The small molecule below binds the protein below.
Small molecule (SMILES): CC(=O)N[C@H]1[C@H](O[C@H]2[C@H](O)[C@@H](NC(C)=O)CO[C@@H]2CO)O[C@H](CO)[C@@H](O)[C@@H]1O

Binding-site contacts:
Ligand atom C1 contacts residue THR294 of chain 1.K at 3.7 Å.
Ligand atom O5 contacts residue ASN292 of chain 1.K at 2.4 Å (h-bond).
Ligand atom C7 contacts residue ASN292 of chain 1.K at 3.3 Å.
Ligand atom O5 contacts residue ASP295 of chain 1.K at 3.4 Å.
Ligand atom C5 contacts residue ASN292 of chain 1.K at 3.7 Å.
Ligand atom O6 contacts residue ASP295 of chain 1.K at 4.1 Å.
Ligand atom C1 contacts residue ASN292 of chain 1.K at 1.4 Å.
Ligand atom C2 contacts residue ASN292 of chain 1.K at 2.4 Å.
Ligand atom O7 contacts residue ASN292 of chain 1.K at 3.5 Å (h-bond).
Ligand atom C6 contacts residue THR294 of chain 1.K at 4.1 Å.
Ligand atom C1 contacts residue ASP295 of chain 1.K at 4.2 Å.
Ligand atom C5 contacts residue ASP295 of chain 1.K at 4.5 Å.
Ligand atom C3 contacts residue ASN292 of chain 1.K at 3.6 Å.
Ligand atom C4 contacts residue ASN292 of chain 1.K at 4.2 Å.
Ligand atom C8 contacts residue ASN292 of chain 1.K at 4.4 Å.
Ligand atom C6 contacts residue ASP295 of chain 1.K at 4.1 Å.
Ligand atom C5 contacts residue THR294 of chain 1.K at 3.9 Å.
Ligand atom O5 contacts residue THR294 of chain 1.K at 3.8 Å.
Ligand atom N2 contacts residue ASN292 of chain 1.K at 2.8 Å (h-bond).

Sequence of chain 1.K:
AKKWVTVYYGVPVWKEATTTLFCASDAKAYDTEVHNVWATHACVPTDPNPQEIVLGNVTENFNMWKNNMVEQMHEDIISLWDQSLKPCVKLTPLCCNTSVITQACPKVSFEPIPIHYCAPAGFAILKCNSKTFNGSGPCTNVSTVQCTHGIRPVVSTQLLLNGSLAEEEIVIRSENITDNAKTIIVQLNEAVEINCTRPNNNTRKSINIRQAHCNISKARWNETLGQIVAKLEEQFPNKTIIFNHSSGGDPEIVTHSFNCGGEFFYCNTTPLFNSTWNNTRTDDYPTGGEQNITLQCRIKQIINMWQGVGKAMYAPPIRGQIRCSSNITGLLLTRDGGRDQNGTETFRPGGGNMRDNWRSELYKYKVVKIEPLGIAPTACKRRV